Binding-site contacts:
Ligand atom C02 contacts residue PHE33 of chain 1.B at 4.5 Å (hydrophobic).
Ligand atom C02 contacts residue ARG34 of chain 1.B at 4.4 Å.
Ligand atom C12 contacts residue NAP1 of chain 1.L at 3.6 Å.
Ligand atom C08 contacts residue GLN30 of chain 1.B at 4.3 Å.
Ligand atom C09 contacts residue GLN30 of chain 1.B at 4.1 Å.
Ligand atom C16 contacts residue PHE33 of chain 1.B at 3.7 Å (hydrophobic).
Ligand atom O01 contacts residue ARG62 of chain 1.B at 3.2 Å (salt-bridge).
Ligand atom O03 contacts residue PHE33 of chain 1.B at 3.6 Å.
Ligand atom O01 contacts residue ARG34 of chain 1.B at 3.5 Å (salt-bridge).
Ligand atom O03 contacts residue ARG34 of chain 1.B at 3.6 Å.
Ligand atom C08 contacts residue PHE33 of chain 1.B at 4.5 Å (hydrophobic).
Ligand atom C13 contacts residue NAP1 of chain 1.L at 3.8 Å.
Ligand atom C02 contacts residue LEU59 of chain 1.B at 4.1 Å (hydrophobic).
Ligand atom C13 contacts residue LEU52 of chain 1.B at 4.4 Å (hydrophobic).
Ligand atom C14 contacts residue LEU52 of chain 1.B at 3.8 Å (hydrophobic).
Ligand atom C05 contacts residue LEU59 of chain 1.B at 3.8 Å (hydrophobic).
Ligand atom C02 contacts residue ARG62 of chain 1.B at 3.6 Å.
Ligand atom C09 contacts residue PHE33 of chain 1.B at 4.3 Å (hydrophobic).
Ligand atom C13 contacts residue THR48 of chain 1.B at 4.4 Å.
Ligand atom C05 contacts residue VAL56 of chain 1.B at 3.7 Å (hydrophobic).
Ligand atom C15 contacts residue LEU52 of chain 1.B at 4.1 Å (hydrophobic).
Ligand atom C04 contacts residue LEU59 of chain 1.B at 3.9 Å (hydrophobic).
Ligand atom C14 contacts residue LEU59 of chain 1.B at 4.5 Å (hydrophobic).
Ligand atom O03 contacts residue ARG62 of chain 1.B at 2.9 Å (salt-bridge).
Ligand atom C14 contacts residue ILE96 of chain 1.B at 4.1 Å (hydrophobic).
Ligand atom C06 contacts residue LEU59 of chain 1.B at 4.3 Å (hydrophobic).
Ligand atom O01 contacts residue LEU59 of chain 1.B at 4.2 Å.
Ligand atom O01 contacts residue PRO60 of chain 1.B at 4.1 Å.
Ligand atom C15 contacts residue PHE33 of chain 1.B at 3.9 Å (hydrophobic).
Ligand atom C07 contacts residue GLN30 of chain 1.B at 4.1 Å.
Ligand atom C12 contacts residue ILE22 of chain 1.B at 4.0 Å (hydrophobic).
Ligand atom C15 contacts residue LEU59 of chain 1.B at 4.2 Å (hydrophobic).
Ligand atom C14 contacts residue PHE33 of chain 1.B at 4.2 Å (hydrophobic).
Ligand atom C06 contacts residue VAL56 of chain 1.B at 3.6 Å (hydrophobic).

A small-molecule ligand and the protein it binds are described below.
Small molecule (SMILES): O=C(O)c1cccc(CN2CCCCC2)c1

Sequence of chain 1.B:
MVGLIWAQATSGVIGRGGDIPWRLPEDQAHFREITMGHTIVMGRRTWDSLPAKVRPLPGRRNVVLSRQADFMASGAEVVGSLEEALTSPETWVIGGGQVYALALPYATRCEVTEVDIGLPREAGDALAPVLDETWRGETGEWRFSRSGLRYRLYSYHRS